The small molecule below binds the protein below.
Small molecule (SMILES): CNCc1ccncc1

Sequence of chain 1.A:
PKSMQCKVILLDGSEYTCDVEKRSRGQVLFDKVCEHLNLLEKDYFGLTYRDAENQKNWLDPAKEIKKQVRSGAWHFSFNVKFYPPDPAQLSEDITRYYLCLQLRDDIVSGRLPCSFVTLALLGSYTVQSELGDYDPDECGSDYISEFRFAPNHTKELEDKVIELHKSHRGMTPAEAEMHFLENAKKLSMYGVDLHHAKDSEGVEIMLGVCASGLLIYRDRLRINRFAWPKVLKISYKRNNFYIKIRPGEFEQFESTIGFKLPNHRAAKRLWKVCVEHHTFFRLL

Binding-site contacts:
Ligand atom C03 contacts residue GLU17 of chain 1.A at 3.4 Å.
Ligand atom C09 contacts residue HIS77 of chain 1.A at 3.5 Å.
Ligand atom C04 contacts residue GLU17 of chain 1.A at 3.6 Å.
Ligand atom C06 contacts residue GLU17 of chain 1.A at 4.3 Å.
Ligand atom C08 contacts residue EDO1 of chain 1.K at 3.6 Å.
Ligand atom N07 contacts residue EDO1 of chain 1.K at 2.7 Å (h-bond).
Ligand atom C08 contacts residue HIS77 of chain 1.A at 3.9 Å.
Ligand atom C06 contacts residue LYS9 of chain 1.A at 4.0 Å.
Ligand atom C05 contacts residue GLU17 of chain 1.A at 3.2 Å.
Ligand atom C04 contacts residue HIS77 of chain 1.A at 3.3 Å.
Ligand atom N02 contacts residue GLU17 of chain 1.A at 2.7 Å (salt-bridge).
Ligand atom C06 contacts residue HIS77 of chain 1.A at 3.5 Å.
Ligand atom N07 contacts residue HIS77 of chain 1.A at 3.6 Å.
Ligand atom C05 contacts residue ILE11 of chain 1.A at 3.9 Å (hydrophobic).
Ligand atom C05 contacts residue PHE78 of chain 1.A at 4.4 Å (hydrophobic).
Ligand atom C05 contacts residue HIS77 of chain 1.A at 3.5 Å.
Ligand atom C03 contacts residue HIS77 of chain 1.A at 3.3 Å.
Ligand atom N07 contacts residue PHE78 of chain 1.A at 3.9 Å.
Ligand atom C06 contacts residue PHE78 of chain 1.A at 3.4 Å (hydrophobic).
Ligand atom C03 contacts residue LYS9 of chain 1.A at 4.5 Å.
Ligand atom C01 contacts residue GLU17 of chain 1.A at 3.2 Å.
Ligand atom C06 contacts residue EDO1 of chain 1.K at 3.5 Å.
Ligand atom N07 contacts residue ILE11 of chain 1.A at 3.9 Å.
Ligand atom C06 contacts residue ILE11 of chain 1.A at 3.5 Å (hydrophobic).
Ligand atom C01 contacts residue LYS9 of chain 1.A at 4.0 Å.
Ligand atom C05 contacts residue LYS9 of chain 1.A at 4.1 Å.